Sequence of chain 27.C:
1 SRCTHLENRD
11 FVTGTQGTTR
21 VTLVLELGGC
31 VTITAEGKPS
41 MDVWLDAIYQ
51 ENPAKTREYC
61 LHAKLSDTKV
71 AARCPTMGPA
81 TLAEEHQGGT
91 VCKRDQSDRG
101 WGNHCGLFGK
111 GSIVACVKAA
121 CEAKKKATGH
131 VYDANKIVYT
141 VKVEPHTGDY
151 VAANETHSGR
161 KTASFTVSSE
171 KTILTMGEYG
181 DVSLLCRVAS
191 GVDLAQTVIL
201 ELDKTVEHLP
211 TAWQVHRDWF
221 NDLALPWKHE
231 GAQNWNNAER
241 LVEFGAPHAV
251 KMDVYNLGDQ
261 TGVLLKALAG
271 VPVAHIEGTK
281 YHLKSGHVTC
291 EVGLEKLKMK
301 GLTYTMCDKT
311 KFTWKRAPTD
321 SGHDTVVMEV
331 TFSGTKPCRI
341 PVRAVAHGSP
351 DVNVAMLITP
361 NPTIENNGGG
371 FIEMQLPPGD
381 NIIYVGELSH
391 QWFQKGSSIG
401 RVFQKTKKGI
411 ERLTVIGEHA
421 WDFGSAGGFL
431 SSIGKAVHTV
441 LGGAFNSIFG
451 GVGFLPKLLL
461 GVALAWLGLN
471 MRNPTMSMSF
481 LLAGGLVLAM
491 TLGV

Sequence of chain 23.C:
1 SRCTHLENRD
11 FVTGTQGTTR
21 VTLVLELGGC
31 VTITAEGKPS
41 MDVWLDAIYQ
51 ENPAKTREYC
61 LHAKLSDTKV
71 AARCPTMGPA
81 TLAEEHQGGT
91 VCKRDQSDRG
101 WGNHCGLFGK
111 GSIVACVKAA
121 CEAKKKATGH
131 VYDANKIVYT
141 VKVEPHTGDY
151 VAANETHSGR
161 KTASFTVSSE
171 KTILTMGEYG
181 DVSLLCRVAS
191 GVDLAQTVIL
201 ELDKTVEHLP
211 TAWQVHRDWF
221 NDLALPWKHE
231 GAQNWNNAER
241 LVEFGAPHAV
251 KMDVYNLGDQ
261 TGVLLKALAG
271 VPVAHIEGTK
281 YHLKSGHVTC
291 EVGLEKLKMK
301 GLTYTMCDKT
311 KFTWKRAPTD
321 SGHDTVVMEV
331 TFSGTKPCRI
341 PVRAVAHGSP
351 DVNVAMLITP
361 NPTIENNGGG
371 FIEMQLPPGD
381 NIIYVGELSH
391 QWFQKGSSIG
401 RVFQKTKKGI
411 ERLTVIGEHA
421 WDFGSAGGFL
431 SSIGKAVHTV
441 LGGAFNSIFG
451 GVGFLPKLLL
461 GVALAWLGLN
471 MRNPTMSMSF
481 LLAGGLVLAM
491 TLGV

Binding-site contacts:
Ligand atom C1 contacts residue HIS104 of chain 27.C at 4.3 Å.
Ligand atom C5 contacts residue ASN154 of chain 23.C at 3.7 Å.
Ligand atom C8 contacts residue ASN154 of chain 23.C at 3.6 Å.
Ligand atom O5 contacts residue HIS104 of chain 27.C at 2.9 Å.
Ligand atom C7 contacts residue ASN154 of chain 23.C at 3.4 Å.
Ligand atom C2 contacts residue ASN154 of chain 23.C at 2.4 Å.
Ligand atom O7 contacts residue GLU155 of chain 23.C at 3.8 Å.
Ligand atom N2 contacts residue ASN154 of chain 23.C at 2.8 Å (h-bond).
Ligand atom C8 contacts residue GLU155 of chain 23.C at 3.6 Å.
Ligand atom O7 contacts residue ASN154 of chain 23.C at 3.2 Å (h-bond).
Ligand atom C1 contacts residue ASN154 of chain 23.C at 1.4 Å.
Ligand atom C1 contacts residue HIS104 of chain 27.C at 3.6 Å.
Ligand atom C6 contacts residue HIS104 of chain 27.C at 3.3 Å.
Ligand atom C3 contacts residue ASN154 of chain 23.C at 3.8 Å.
Ligand atom C5 contacts residue ASN154 of chain 23.C at 4.3 Å.
Ligand atom C8 contacts residue HIS104 of chain 27.C at 3.9 Å.
Ligand atom C6 contacts residue ASN154 of chain 23.C at 3.8 Å.
Ligand atom C5 contacts residue HIS104 of chain 27.C at 3.1 Å.
Ligand atom O6 contacts residue HIS104 of chain 27.C at 4.4 Å.
Ligand atom O5 contacts residue HIS104 of chain 27.C at 4.0 Å.
Ligand atom O5 contacts residue ASN154 of chain 23.C at 2.4 Å (h-bond).
Ligand atom C4 contacts residue ASN154 of chain 23.C at 4.3 Å.
Ligand atom C7 contacts residue GLU155 of chain 23.C at 4.2 Å.

A small-molecule ligand and the protein it binds are described below.
Small molecule (SMILES): CC(=O)N[C@H]1[C@H](O[C@H]2[C@H](O)[C@@H](NC(C)=O)CO[C@@H]2CO[C@@H]2O[C@@H](C)[C@@H](O)[C@@H](O)[C@@H]2O)O[C@H](CO)[C@@H](O)[C@@H]1O